Sequence of chain 1.G:
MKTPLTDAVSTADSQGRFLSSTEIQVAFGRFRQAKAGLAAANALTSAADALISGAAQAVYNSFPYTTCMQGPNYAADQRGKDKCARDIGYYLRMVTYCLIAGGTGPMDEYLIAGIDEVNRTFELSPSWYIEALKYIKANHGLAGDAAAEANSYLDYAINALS

Sequence of chain 1.A:
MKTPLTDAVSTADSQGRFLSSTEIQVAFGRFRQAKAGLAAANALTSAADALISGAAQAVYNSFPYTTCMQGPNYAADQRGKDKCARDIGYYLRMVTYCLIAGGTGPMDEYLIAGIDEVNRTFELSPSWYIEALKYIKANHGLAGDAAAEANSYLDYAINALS

A protein and the small-molecule ligand that binds it are described below.
Small molecule (SMILES): C=CC1=C(C)/C(=C/c2[nH]c(/C=C3\N=C(/C=C4\NC(=O)C(C)=C4C=C)C(C)=C3CCC(=O)O)c(CCC(=O)O)c2C)NC1=O

Binding-site contacts:
Ligand atom CMB contacts residue ASP39 of chain 1.B at 3.0 Å.
Ligand atom NC contacts residue THR149 of chain 1.B at 3.6 Å (h-bond).
Ligand atom ND contacts residue ASP39 of chain 1.B at 2.9 Å (salt-bridge).
Ligand atom OC contacts residue GLY151 of chain 1.B at 2.9 Å (h-bond).
Ligand atom OC contacts residue CYS153 of chain 1.B at 2.9 Å (h-bond).
Ligand atom NC contacts residue CYS153 of chain 1.B at 3.1 Å (h-bond).
Ligand atom CHD contacts residue ASP39 of chain 1.B at 3.7 Å.
Ligand atom NB contacts residue PHE28 of chain 1.A at 3.4 Å.
Ligand atom CHD contacts residue ILE148 of chain 1.B at 3.3 Å (hydrophobic).
Ligand atom CGA contacts residue THR149 of chain 1.B at 3.5 Å.
Ligand atom OB contacts residue PHE28 of chain 1.A at 3.4 Å.
Ligand atom CBC contacts residue CYS153 of chain 1.B at 3.5 Å (hydrophobic).
Ligand atom NA contacts residue ASP39 of chain 1.B at 2.9 Å (salt-bridge).
Ligand atom CBC contacts residue LYS36 of chain 1.B at 3.3 Å.
Ligand atom O1A contacts residue THR149 of chain 1.B at 3.6 Å.
Ligand atom C2D contacts residue THR149 of chain 1.B at 3.4 Å.
Ligand atom C3C contacts residue CYS153 of chain 1.B at 3.3 Å (hydrophobic).
Ligand atom C2C contacts residue CYS153 of chain 1.B at 2.9 Å (hydrophobic).
Ligand atom CMD contacts residue GLY151 of chain 1.B at 3.5 Å.
Ligand atom C3C contacts residue ILE148 of chain 1.B at 3.6 Å (hydrophobic).
Ligand atom C1D contacts residue THR149 of chain 1.B at 3.7 Å.
Ligand atom O2D contacts residue ASN35 of chain 1.B at 3.1 Å (h-bond).
Ligand atom NB contacts residue ASP145 of chain 1.G at 3.5 Å (salt-bridge).
Ligand atom C4C contacts residue ILE148 of chain 1.B at 3.7 Å (hydrophobic).
Ligand atom CMB contacts residue ASN42 of chain 1.B at 3.4 Å.
Ligand atom OB contacts residue GLN33 of chain 1.G at 2.8 Å (h-bond).
Ligand atom C4C contacts residue CYS153 of chain 1.B at 3.4 Å (hydrophobic).
Ligand atom CBC contacts residue ASP39 of chain 1.B at 3.4 Å.
Ligand atom O2A contacts residue THR149 of chain 1.B at 2.6 Å (h-bond).
Ligand atom CMC contacts residue ILE148 of chain 1.B at 3.6 Å (hydrophobic).
Ligand atom C4B contacts residue PHE28 of chain 1.A at 3.6 Å (hydrophobic).
Ligand atom C2A contacts residue ASN35 of chain 1.B at 3.5 Å.
Ligand atom CMD contacts residue THR149 of chain 1.B at 3.3 Å.
Ligand atom CHB contacts residue ASP39 of chain 1.B at 3.1 Å.
Ligand atom CMD contacts residue PRO150 of chain 1.B at 3.7 Å (hydrophobic).
Ligand atom C1C contacts residue CYS153 of chain 1.B at 2.6 Å (hydrophobic).
Ligand atom CMA contacts residue ASP145 of chain 1.G at 3.2 Å.
Ligand atom CAC contacts residue CYS153 of chain 1.B at 2.5 Å (hydrophobic).
Ligand atom C4A contacts residue ASP39 of chain 1.B at 3.7 Å.
Ligand atom CAA contacts residue ASN35 of chain 1.B at 3.2 Å.

Sequence of chain 1.B:
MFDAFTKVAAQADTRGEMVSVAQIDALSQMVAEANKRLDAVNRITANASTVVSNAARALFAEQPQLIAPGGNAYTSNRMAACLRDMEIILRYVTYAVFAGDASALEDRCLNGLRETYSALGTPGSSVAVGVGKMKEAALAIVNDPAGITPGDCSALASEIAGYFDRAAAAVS